Sequence of chain 1.B:
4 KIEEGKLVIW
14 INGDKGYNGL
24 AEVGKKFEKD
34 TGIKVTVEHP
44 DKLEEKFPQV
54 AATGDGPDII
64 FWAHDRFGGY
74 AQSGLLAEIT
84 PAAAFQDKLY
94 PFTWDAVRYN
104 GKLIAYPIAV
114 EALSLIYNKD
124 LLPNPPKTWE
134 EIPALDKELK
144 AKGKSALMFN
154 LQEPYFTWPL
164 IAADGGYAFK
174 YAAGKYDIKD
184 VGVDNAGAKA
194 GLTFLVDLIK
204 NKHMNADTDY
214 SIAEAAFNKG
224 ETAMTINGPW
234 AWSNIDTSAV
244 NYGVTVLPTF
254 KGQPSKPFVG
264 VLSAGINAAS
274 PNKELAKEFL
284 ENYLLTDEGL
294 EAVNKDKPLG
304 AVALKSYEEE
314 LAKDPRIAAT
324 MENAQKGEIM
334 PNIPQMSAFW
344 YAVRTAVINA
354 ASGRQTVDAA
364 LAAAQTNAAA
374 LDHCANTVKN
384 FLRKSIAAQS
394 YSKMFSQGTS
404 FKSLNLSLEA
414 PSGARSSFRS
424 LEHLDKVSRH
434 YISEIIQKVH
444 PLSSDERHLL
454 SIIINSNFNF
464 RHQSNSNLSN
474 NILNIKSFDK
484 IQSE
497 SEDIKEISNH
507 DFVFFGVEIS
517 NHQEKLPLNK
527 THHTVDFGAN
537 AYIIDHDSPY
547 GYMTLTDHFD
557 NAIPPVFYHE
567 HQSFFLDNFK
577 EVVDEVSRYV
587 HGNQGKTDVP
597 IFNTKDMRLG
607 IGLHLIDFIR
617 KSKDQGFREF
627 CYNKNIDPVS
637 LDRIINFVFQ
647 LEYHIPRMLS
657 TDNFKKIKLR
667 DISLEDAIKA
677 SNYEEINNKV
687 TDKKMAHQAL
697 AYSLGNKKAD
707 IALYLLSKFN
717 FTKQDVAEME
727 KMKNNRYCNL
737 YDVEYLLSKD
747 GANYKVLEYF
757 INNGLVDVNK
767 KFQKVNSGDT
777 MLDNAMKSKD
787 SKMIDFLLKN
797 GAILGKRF

This small molecule binds to this protein.
Small molecule (SMILES): OC[C@H]1O[C@H](O[C@H]2[C@H](O)[C@@H](O)[C@@H](O)O[C@@H]2CO)[C@H](O)[C@@H](O)[C@@H]1O

Binding-site contacts:
Ligand atom C2 contacts residue GLU114 of chain 1.B at 3.5 Å.
Ligand atom C6 contacts residue GLU156 of chain 1.B at 3.2 Å.
Ligand atom O3 contacts residue TRP343 of chain 1.B at 3.7 Å.
Ligand atom O2 contacts residue GLU114 of chain 1.B at 2.8 Å (salt-bridge).
Ligand atom C1 contacts residue TRP233 of chain 1.B at 3.8 Å (hydrophobic).
Ligand atom O6 contacts residue PRO157 of chain 1.B at 3.2 Å.
Ligand atom O2 contacts residue ASP68 of chain 1.B at 2.7 Å (salt-bridge).
Ligand atom O2 contacts residue MET333 of chain 1.B at 3.8 Å.
Ligand atom O6 contacts residue GLU156 of chain 1.B at 2.5 Å (salt-bridge).
Ligand atom C6 contacts residue PRO157 of chain 1.B at 3.8 Å (hydrophobic).
Ligand atom O3 contacts residue GLU114 of chain 1.B at 3.8 Å.
Ligand atom O5 contacts residue ASP17 of chain 1.B at 3.9 Å.
Ligand atom O3 contacts residue ARG69 of chain 1.B at 2.7 Å (salt-bridge).
Ligand atom O5 contacts residue TYR158 of chain 1.B at 3.2 Å.
Ligand atom C1 contacts residue ASP17 of chain 1.B at 3.5 Å.
Ligand atom C4 contacts residue TYR158 of chain 1.B at 4.0 Å (hydrophobic).
Ligand atom O4 contacts residue ARG69 of chain 1.B at 2.8 Å (salt-bridge).
Ligand atom O1 contacts residue LYS18 of chain 1.B at 3.8 Å.
Ligand atom C4 contacts residue ARG69 of chain 1.B at 3.8 Å.
Ligand atom O6 contacts residue PHE159 of chain 1.B at 3.8 Å.
Ligand atom O2 contacts residue LYS18 of chain 1.B at 3.0 Å (salt-bridge).
Ligand atom C6 contacts residue TRP343 of chain 1.B at 3.6 Å (hydrophobic).
Ligand atom O1 contacts residue ASP17 of chain 1.B at 2.8 Å (salt-bridge).
Ligand atom O4 contacts residue TRP343 of chain 1.B at 3.8 Å.
Ligand atom O3 contacts residue ASP68 of chain 1.B at 2.6 Å (salt-bridge).
Ligand atom C3 contacts residue ARG69 of chain 1.B at 3.9 Å.
Ligand atom O6 contacts residue TYR158 of chain 1.B at 3.1 Å (h-bond).
Ligand atom C2 contacts residue TRP233 of chain 1.B at 3.9 Å (hydrophobic).
Ligand atom C4 contacts residue TRP343 of chain 1.B at 3.5 Å (hydrophobic).
Ligand atom C5 contacts residue GLU156 of chain 1.B at 3.9 Å.
Ligand atom C2 contacts residue ASP68 of chain 1.B at 3.4 Å.
Ligand atom O3 contacts residue TRP65 of chain 1.B at 3.4 Å (h-bond).
Ligand atom O3 contacts residue ALA66 of chain 1.B at 3.3 Å.
Ligand atom C3 contacts residue TRP65 of chain 1.B at 3.6 Å (hydrophobic).
Ligand atom O2 contacts residue ALA66 of chain 1.B at 3.4 Å.
Ligand atom C6 contacts residue TYR158 of chain 1.B at 3.8 Å (hydrophobic).
Ligand atom O1 contacts residue ASN15 of chain 1.B at 3.5 Å (h-bond).
Ligand atom C3 contacts residue ASP68 of chain 1.B at 3.5 Å.
Ligand atom C1 contacts residue TYR158 of chain 1.B at 3.5 Å (hydrophobic).
Ligand atom O2 contacts residue TRP65 of chain 1.B at 3.2 Å (h-bond).